Sequence of chain 1.C:
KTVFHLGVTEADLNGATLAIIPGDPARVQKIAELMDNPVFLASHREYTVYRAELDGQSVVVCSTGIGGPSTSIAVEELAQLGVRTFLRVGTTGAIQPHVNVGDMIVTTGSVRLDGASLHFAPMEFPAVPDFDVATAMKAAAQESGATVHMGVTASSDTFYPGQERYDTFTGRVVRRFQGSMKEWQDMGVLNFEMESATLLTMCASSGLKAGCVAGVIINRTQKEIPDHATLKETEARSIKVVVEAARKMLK

Sequence of chain 1.D:
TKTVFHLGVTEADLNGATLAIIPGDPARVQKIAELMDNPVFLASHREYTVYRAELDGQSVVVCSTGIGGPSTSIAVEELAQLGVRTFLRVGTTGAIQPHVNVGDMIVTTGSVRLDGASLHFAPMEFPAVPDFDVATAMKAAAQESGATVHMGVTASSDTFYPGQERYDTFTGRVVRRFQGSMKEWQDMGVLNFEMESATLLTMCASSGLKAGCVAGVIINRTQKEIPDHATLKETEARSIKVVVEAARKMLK

The protein below binds the small molecule below.
Small molecule (SMILES): O=c1ccn([C@@H]2O[C@H](CO)[C@@H](O)[C@H]2O)c(=O)[nH]1

Binding-site contacts:
Ligand atom O2' contacts residue MET196 of chain 1.D at 3.4 Å (h-bond).
Ligand atom N3 contacts residue PHE194 of chain 1.D at 3.7 Å.
Ligand atom O3' contacts residue GLU197 of chain 1.D at 2.6 Å (salt-bridge).
Ligand atom O4 contacts residue ARG167 of chain 1.D at 3.5 Å (salt-bridge).
Ligand atom C2 contacts residue GLU195 of chain 1.D at 4.0 Å.
Ligand atom C3' contacts residue MET196 of chain 1.D at 3.9 Å (hydrophobic).
Ligand atom C6 contacts residue THR93 of chain 1.D at 3.8 Å.
Ligand atom C4 contacts residue PHE194 of chain 1.D at 3.9 Å (hydrophobic).
Ligand atom C4 contacts residue GLY95 of chain 1.D at 3.7 Å.
Ligand atom C3' contacts residue GLU197 of chain 1.D at 3.6 Å.
Ligand atom C2 contacts residue GLN165 of chain 1.D at 3.7 Å.
Ligand atom O3' contacts residue ILE68 of chain 1.D at 3.9 Å.
Ligand atom C6 contacts residue GLY95 of chain 1.D at 4.0 Å.
Ligand atom O2 contacts residue GLN165 of chain 1.D at 3.0 Å (h-bond).
Ligand atom C2 contacts residue PHE161 of chain 1.D at 3.9 Å (hydrophobic).
Ligand atom O3' contacts residue ARG47 of chain 1.C at 4.1 Å.
Ligand atom O4 contacts residue ILE220 of chain 1.D at 4.2 Å.
Ligand atom C2' contacts residue GLU197 of chain 1.D at 3.7 Å.
Ligand atom O2' contacts residue GLU195 of chain 1.D at 3.5 Å.
Ligand atom C4 contacts residue GLN165 of chain 1.D at 3.8 Å.
Ligand atom O2 contacts residue GLU195 of chain 1.D at 3.8 Å.
Ligand atom O4 contacts residue GLY95 of chain 1.D at 3.7 Å.
Ligand atom C5 contacts residue THR94 of chain 1.D at 3.8 Å.
Ligand atom C5 contacts residue GLY95 of chain 1.D at 3.2 Å.
Ligand atom C5' contacts residue HIS7 of chain 1.C at 3.3 Å.
Ligand atom C2' contacts residue MET196 of chain 1.D at 3.8 Å (hydrophobic).
Ligand atom O5' contacts residue ARG47 of chain 1.C at 4.2 Å.
Ligand atom O2' contacts residue GLU197 of chain 1.D at 2.7 Å (salt-bridge).
Ligand atom O2 contacts residue MET196 of chain 1.D at 3.4 Å.
Ligand atom O4' contacts residue PHE161 of chain 1.D at 4.1 Å.
Ligand atom C6 contacts residue THR94 of chain 1.D at 3.9 Å.
Ligand atom O5' contacts residue HIS7 of chain 1.C at 2.6 Å (h-bond).
Ligand atom C5' contacts residue PHE161 of chain 1.D at 4.2 Å (hydrophobic).
Ligand atom O4 contacts residue GLN165 of chain 1.D at 3.6 Å.
Ligand atom C2 contacts residue PHE194 of chain 1.D at 4.0 Å (hydrophobic).
Ligand atom N3 contacts residue PHE161 of chain 1.D at 3.9 Å.
Ligand atom O2 contacts residue PHE161 of chain 1.D at 3.7 Å.
Ligand atom N3 contacts residue GLN165 of chain 1.D at 3.0 Å (h-bond).
Ligand atom C5' contacts residue ILE68 of chain 1.D at 3.9 Å (hydrophobic).
Ligand atom C2' contacts residue GLU195 of chain 1.D at 4.2 Å.